Binding-site contacts:
Ligand atom O7 contacts residue ASN120 of chain 18.E at 4.4 Å.
Ligand atom C5 contacts residue ASN120 of chain 18.E at 3.6 Å.
Ligand atom C1 contacts residue TRP138 of chain 18.E at 3.9 Å (hydrophobic).
Ligand atom C6 contacts residue ASN120 of chain 18.E at 3.0 Å.
Ligand atom O7 contacts residue TRP138 of chain 18.E at 3.8 Å.
Ligand atom C8 contacts residue ASN120 of chain 18.E at 4.1 Å.
Ligand atom O5 contacts residue TRP138 of chain 18.E at 4.3 Å.
Ligand atom O5 contacts residue ASN120 of chain 18.E at 4.0 Å.
Ligand atom O3 contacts residue TRP138 of chain 18.E at 3.5 Å.
Ligand atom C3 contacts residue TRP138 of chain 18.E at 2.9 Å (hydrophobic).
Ligand atom N2 contacts residue TRP138 of chain 18.E at 3.7 Å.
Ligand atom C5 contacts residue ASN120 of chain 18.E at 3.9 Å.
Ligand atom C1 contacts residue ASN120 of chain 18.E at 1.4 Å.
Ligand atom C5 contacts residue TRP138 of chain 18.E at 3.5 Å (hydrophobic).
Ligand atom C8 contacts residue GLY119 of chain 18.E at 3.9 Å.
Ligand atom C3 contacts residue ASN120 of chain 18.E at 3.9 Å.
Ligand atom N2 contacts residue ASN120 of chain 18.E at 3.0 Å (h-bond).
Ligand atom C7 contacts residue ASN120 of chain 18.E at 3.8 Å.
Ligand atom O5 contacts residue ASN120 of chain 18.E at 2.4 Å (h-bond).
Ligand atom C2 contacts residue TRP138 of chain 18.E at 3.8 Å (hydrophobic).
Ligand atom O4 contacts residue TRP138 of chain 18.E at 3.1 Å.
Ligand atom C2 contacts residue ASN120 of chain 18.E at 2.6 Å.
Ligand atom C4 contacts residue TRP138 of chain 18.E at 3.3 Å (hydrophobic).
Ligand atom C7 contacts residue TRP138 of chain 18.E at 4.3 Å (hydrophobic).
Ligand atom C8 contacts residue TRP138 of chain 18.E at 4.0 Å (hydrophobic).
Ligand atom C4 contacts residue ASN120 of chain 18.E at 4.2 Å.

Sequence of chain 18.E:
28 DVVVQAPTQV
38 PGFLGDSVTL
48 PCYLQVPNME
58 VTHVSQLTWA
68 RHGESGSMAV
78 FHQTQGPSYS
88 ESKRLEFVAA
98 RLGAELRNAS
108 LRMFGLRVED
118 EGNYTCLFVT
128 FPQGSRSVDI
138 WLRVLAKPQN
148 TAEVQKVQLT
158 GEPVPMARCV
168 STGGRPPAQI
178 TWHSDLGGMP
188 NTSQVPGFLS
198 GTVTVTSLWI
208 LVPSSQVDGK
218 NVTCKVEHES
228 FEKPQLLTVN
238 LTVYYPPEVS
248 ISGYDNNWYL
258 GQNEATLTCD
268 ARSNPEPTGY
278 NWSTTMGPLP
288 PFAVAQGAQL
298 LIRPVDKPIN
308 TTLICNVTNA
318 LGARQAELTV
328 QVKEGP

The small molecule below binds the protein below.
Small molecule (SMILES): CC(=O)N[C@H]1[C@H](O[C@H]2[C@H](O)[C@@H](NC(C)=O)CO[C@@H]2CO[C@@H]2O[C@@H](C)[C@@H](O)[C@@H](O)[C@@H]2O)O[C@H](CO)[C@@H](O[C@@H]2O[C@H](CO)[C@@H](O)[C@H](O[C@@H]3O[C@H](CO)[C@@H](O)[C@H](O)[C@@H]3O)[C@@H]2O)[C@@H]1O